Binding-site contacts:
Ligand atom O3G contacts residue GLY145 of chain 1.A at 3.5 Å.
Ligand atom O3G contacts residue PHE147 of chain 1.A at 3.0 Å (h-bond).
Ligand atom O2B contacts residue MG1 of chain 1.E at 2.5 Å.
Ligand atom O1G contacts residue GLY150 of chain 1.A at 2.7 Å (h-bond).
Ligand atom N3B contacts residue GLN146 of chain 1.A at 3.2 Å (h-bond).
Ligand atom C4' contacts residue ASN117 of chain 1.A at 3.6 Å.
Ligand atom N3B contacts residue PHE147 of chain 1.A at 3.2 Å (h-bond).
Ligand atom N7 contacts residue ASN65 of chain 1.A at 3.4 Å.
Ligand atom O1G contacts residue VAL149 of chain 1.A at 3.0 Å (h-bond).
Ligand atom C5' contacts residue ASN117 of chain 1.A at 3.5 Å.
Ligand atom O2' contacts residue ASN117 of chain 1.A at 3.5 Å (h-bond).
Ligand atom PA contacts residue PHE151 of chain 1.A at 3.5 Å.
Ligand atom PG contacts residue GLY148 of chain 1.A at 3.6 Å.
Ligand atom O2A contacts residue GLY150 of chain 1.A at 3.6 Å (h-bond).
Ligand atom N1 contacts residue THR197 of chain 1.A at 3.2 Å (h-bond).
Ligand atom O3' contacts residue SER126 of chain 1.A at 3.1 Å (h-bond).
Ligand atom N6 contacts residue ASP104 of chain 1.A at 2.9 Å (salt-bridge).
Ligand atom O3G contacts residue GLN146 of chain 1.A at 2.8 Å (h-bond).
Ligand atom O1A contacts residue GLY150 of chain 1.A at 3.1 Å (h-bond).
Ligand atom O2B contacts residue ASN65 of chain 1.A at 2.8 Å (h-bond).
Ligand atom O3A contacts residue GLY148 of chain 1.A at 3.0 Å.
Ligand atom O2' contacts residue LYS72 of chain 1.A at 3.5 Å (salt-bridge).
Ligand atom O1G contacts residue PHE147 of chain 1.A at 3.6 Å.
Ligand atom O1A contacts residue PHE151 of chain 1.A at 2.9 Å (h-bond).
Ligand atom O1G contacts residue GLY148 of chain 1.A at 3.1 Å (h-bond).
Ligand atom O2G contacts residue MG1 of chain 1.E at 2.1 Å.
Ligand atom N3B contacts residue GLY148 of chain 1.A at 2.8 Å (h-bond).
Ligand atom O2A contacts residue PHE151 of chain 1.A at 3.2 Å (h-bond).
Ligand atom O3' contacts residue GLY125 of chain 1.A at 2.8 Å (h-bond).
Ligand atom O1A contacts residue GLY148 of chain 1.A at 3.5 Å.
Ligand atom O2' contacts residue GLY125 of chain 1.A at 3.4 Å.
Ligand atom O2A contacts residue MG1 of chain 1.E at 2.3 Å.
Ligand atom PG contacts residue MG1 of chain 1.E at 3.6 Å.
Ligand atom O4' contacts residue ASN117 of chain 1.A at 3.2 Å.
Ligand atom N1 contacts residue ALA69 of chain 1.A at 3.3 Å.
Ligand atom O1A contacts residue VAL149 of chain 1.A at 3.5 Å.
Ligand atom O2A contacts residue ASN65 of chain 1.A at 2.8 Å (h-bond).
Ligand atom O2G contacts residue GLU61 of chain 1.A at 3.6 Å (salt-bridge).
Ligand atom O1B contacts residue SER124 of chain 1.A at 2.6 Å (h-bond).
Ligand atom O3G contacts residue ARG348 of chain 1.A at 2.8 Å (salt-bridge).

This small molecule binds to this protein.
Small molecule (SMILES): Nc1ncnc2c1ncn2[C@@H]1O[C@H](CO[P](=O)(O)O[P](=O)(O)NP(=O)(O)O)[C@@H](O)[C@H]1O

Sequence of chain 1.A:
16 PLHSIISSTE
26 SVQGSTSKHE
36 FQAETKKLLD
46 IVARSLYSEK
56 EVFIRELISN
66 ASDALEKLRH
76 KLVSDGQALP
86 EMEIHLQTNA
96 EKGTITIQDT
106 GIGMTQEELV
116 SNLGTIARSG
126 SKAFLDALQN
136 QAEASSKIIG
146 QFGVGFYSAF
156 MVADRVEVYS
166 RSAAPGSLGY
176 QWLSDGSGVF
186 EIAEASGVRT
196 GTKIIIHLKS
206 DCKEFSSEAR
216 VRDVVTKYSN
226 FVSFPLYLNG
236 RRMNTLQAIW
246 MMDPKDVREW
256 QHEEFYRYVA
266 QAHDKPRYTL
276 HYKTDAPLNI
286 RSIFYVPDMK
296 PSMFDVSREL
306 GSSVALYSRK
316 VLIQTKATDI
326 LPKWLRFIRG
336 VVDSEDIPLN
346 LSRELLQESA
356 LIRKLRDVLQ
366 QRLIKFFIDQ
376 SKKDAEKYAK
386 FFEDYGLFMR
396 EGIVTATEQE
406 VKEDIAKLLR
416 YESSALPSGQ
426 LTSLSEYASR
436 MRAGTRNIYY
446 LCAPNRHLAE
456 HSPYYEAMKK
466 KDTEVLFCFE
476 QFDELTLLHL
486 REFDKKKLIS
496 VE